The protein below binds the small molecule below.
Small molecule (SMILES): CC(=O)N[C@@H]1[C@@H](O)[C@H](O)[C@@H](CO)O[C@H]1O

Binding-site contacts:
Ligand atom C7 contacts residue ASN220 of chain 1.A at 3.0 Å.
Ligand atom C4 contacts residue ASN220 of chain 1.A at 4.3 Å.
Ligand atom C2 contacts residue ASN220 of chain 1.A at 2.5 Å.
Ligand atom C1 contacts residue ASN220 of chain 1.A at 1.4 Å.
Ligand atom C8 contacts residue ASN220 of chain 1.A at 4.2 Å.
Ligand atom O7 contacts residue THR184 of chain 1.A at 4.0 Å.
Ligand atom C8 contacts residue GLY183 of chain 1.A at 3.2 Å.
Ligand atom O6 contacts residue ASN146 of chain 1.A at 3.3 Å (h-bond).
Ligand atom N2 contacts residue ASN220 of chain 1.A at 2.8 Å (h-bond).
Ligand atom O7 contacts residue GLY183 of chain 1.A at 3.6 Å.
Ligand atom C3 contacts residue ASN220 of chain 1.A at 3.8 Å.
Ligand atom C7 contacts residue GLY183 of chain 1.A at 3.9 Å.
Ligand atom C5 contacts residue ASN220 of chain 1.A at 3.7 Å.
Ligand atom O5 contacts residue ASN220 of chain 1.A at 2.4 Å (h-bond).
Ligand atom O7 contacts residue ASN220 of chain 1.A at 2.9 Å (h-bond).
Ligand atom O5 contacts residue ASN146 of chain 1.A at 4.4 Å.

Sequence of chain 1.A:
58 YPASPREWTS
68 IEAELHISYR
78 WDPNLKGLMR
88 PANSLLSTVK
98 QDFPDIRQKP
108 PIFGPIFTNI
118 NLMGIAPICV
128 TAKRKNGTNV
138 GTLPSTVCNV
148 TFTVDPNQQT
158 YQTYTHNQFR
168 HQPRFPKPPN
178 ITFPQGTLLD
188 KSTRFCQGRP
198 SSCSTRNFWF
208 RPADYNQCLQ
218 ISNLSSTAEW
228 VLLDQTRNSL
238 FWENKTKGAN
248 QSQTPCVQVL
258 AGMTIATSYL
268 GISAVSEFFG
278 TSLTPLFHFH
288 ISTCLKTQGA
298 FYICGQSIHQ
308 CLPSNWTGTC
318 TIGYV